Sequence of chain 1.A:
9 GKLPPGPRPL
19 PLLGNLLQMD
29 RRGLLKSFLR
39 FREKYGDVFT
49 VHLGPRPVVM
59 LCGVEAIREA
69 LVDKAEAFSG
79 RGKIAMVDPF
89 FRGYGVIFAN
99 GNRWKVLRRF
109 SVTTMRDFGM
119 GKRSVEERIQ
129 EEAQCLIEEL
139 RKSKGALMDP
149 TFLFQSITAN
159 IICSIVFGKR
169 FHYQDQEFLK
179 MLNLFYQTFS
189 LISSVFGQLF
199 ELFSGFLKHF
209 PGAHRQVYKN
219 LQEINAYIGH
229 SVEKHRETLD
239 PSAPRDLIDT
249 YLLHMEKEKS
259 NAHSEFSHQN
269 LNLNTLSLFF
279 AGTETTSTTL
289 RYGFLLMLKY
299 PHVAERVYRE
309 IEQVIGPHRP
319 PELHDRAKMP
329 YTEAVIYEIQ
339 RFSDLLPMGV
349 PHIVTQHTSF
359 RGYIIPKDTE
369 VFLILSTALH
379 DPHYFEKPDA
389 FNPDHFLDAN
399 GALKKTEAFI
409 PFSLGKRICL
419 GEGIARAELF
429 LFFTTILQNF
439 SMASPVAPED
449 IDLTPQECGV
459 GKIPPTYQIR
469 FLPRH

Binding-site contacts:
Ligand atom CAO contacts residue PHE187 of chain 1.A at 4.0 Å (hydrophobic).
Ligand atom OAE contacts residue VAL458 of chain 1.A at 3.6 Å.
Ligand atom CAB contacts residue PHE187 of chain 1.A at 4.1 Å (hydrophobic).
Ligand atom CAL contacts residue PHE96 of chain 1.A at 4.1 Å (hydrophobic).
Ligand atom OAR contacts residue THR281 of chain 1.A at 3.8 Å.
Ligand atom CAI contacts residue ILE190 of chain 1.A at 4.1 Å (hydrophobic).
Ligand atom OAF contacts residue ALA279 of chain 1.A at 4.0 Å.
Ligand atom CAC contacts residue PHE187 of chain 1.A at 3.7 Å (hydrophobic).
Ligand atom NAP contacts residue PHE187 of chain 1.A at 4.1 Å.
Ligand atom CAA contacts residue ILE95 of chain 1.A at 4.0 Å (hydrophobic).
Ligand atom CAA contacts residue ILE82 of chain 1.A at 3.5 Å (hydrophobic).
Ligand atom CAO contacts residue THR281 of chain 1.A at 3.3 Å.
Ligand atom CAH contacts residue ILE82 of chain 1.A at 3.7 Å (hydrophobic).
Ligand atom NAD contacts residue ALA279 of chain 1.A at 3.5 Å (h-bond).
Ligand atom CAL contacts residue PHE278 of chain 1.A at 3.8 Å (hydrophobic).
Ligand atom CAW contacts residue PHE187 of chain 1.A at 3.9 Å (hydrophobic).
Ligand atom CAO contacts residue ALA279 of chain 1.A at 3.2 Å (hydrophobic).
Ligand atom CAA contacts residue PHE96 of chain 1.A at 3.4 Å (hydrophobic).
Ligand atom CAO contacts residue PHE278 of chain 1.A at 3.9 Å (hydrophobic).
Ligand atom CAI contacts residue PHE278 of chain 1.A at 3.8 Å (hydrophobic).
Ligand atom CLAG contacts residue VAL458 of chain 1.A at 3.6 Å.
Ligand atom OAQ contacts residue PHE187 of chain 1.A at 4.1 Å.
Ligand atom NAP contacts residue LEU344 of chain 1.A at 3.9 Å.
Ligand atom CAK contacts residue PHE278 of chain 1.A at 3.9 Å (hydrophobic).
Ligand atom CAN contacts residue LEU344 of chain 1.A at 3.9 Å (hydrophobic).
Ligand atom OAR contacts residue THR283 of chain 1.A at 3.4 Å (h-bond).
Ligand atom CAL contacts residue ILE95 of chain 1.A at 4.1 Å (hydrophobic).
Ligand atom CAN contacts residue ALA279 of chain 1.A at 3.5 Å (hydrophobic).
Ligand atom CAM contacts residue HEM1 of chain 1.C at 3.6 Å.
Ligand atom NAD contacts residue HEM1 of chain 1.C at 2.2 Å.
Ligand atom NAP contacts residue GLU282 of chain 1.A at 4.2 Å.
Ligand atom OAF contacts residue PHE278 of chain 1.A at 4.0 Å.
Ligand atom OAR contacts residue ALA279 of chain 1.A at 3.0 Å (h-bond).
Ligand atom CAB contacts residue SER191 of chain 1.A at 3.8 Å.
Ligand atom CAC contacts residue GLU282 of chain 1.A at 3.9 Å.
Ligand atom OAF contacts residue ILE95 of chain 1.A at 4.0 Å.
Ligand atom CAM contacts residue ILE95 of chain 1.A at 3.7 Å (hydrophobic).
Ligand atom CAM contacts residue ALA279 of chain 1.A at 2.9 Å (hydrophobic).
Ligand atom CAT contacts residue PHE187 of chain 1.A at 3.9 Å (hydrophobic).
Ligand atom CAU contacts residue VAL458 of chain 1.A at 3.8 Å (hydrophobic).

This protein binds this small molecule.
Small molecule (SMILES): CCOC(=O)C1=C(COCCN)NC(C)=C(C(=O)OC)C1c1ccccc1Cl